Sequence of chain 1.A:
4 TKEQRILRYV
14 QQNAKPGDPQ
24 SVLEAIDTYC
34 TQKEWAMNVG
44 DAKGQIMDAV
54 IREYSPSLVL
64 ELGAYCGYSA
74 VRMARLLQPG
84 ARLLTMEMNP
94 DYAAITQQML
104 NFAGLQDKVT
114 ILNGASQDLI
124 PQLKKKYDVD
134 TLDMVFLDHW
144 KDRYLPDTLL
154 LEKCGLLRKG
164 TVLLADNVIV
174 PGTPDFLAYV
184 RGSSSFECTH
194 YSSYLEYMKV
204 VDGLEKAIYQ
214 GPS

The small molecule below binds the protein below.
Small molecule (SMILES): Cc1ccc(C(=O)c2cc(O)c(O)c([N+](=O)[O-])c2)cc1

Binding-site contacts:
Ligand atom O10 contacts residue MET40 of chain 1.A at 3.7 Å.
Ligand atom O8 contacts residue ASN170 of chain 1.A at 3.1 Å (h-bond).
Ligand atom O13 contacts residue TRP38 of chain 1.A at 3.7 Å.
Ligand atom C3 contacts residue ASN170 of chain 1.A at 3.4 Å.
Ligand atom O7 contacts residue ASP169 of chain 1.A at 3.3 Å (salt-bridge).
Ligand atom C12 contacts residue TRP38 of chain 1.A at 3.5 Å (hydrophobic).
Ligand atom O10 contacts residue HIS142 of chain 1.A at 3.7 Å.
Ligand atom O10 contacts residue ASP141 of chain 1.A at 3.8 Å.
Ligand atom O10 contacts residue LYS144 of chain 1.A at 3.2 Å (salt-bridge).
Ligand atom O7 contacts residue ASN170 of chain 1.A at 2.7 Å (h-bond).
Ligand atom C5 contacts residue PRO174 of chain 1.A at 3.8 Å (hydrophobic).
Ligand atom O8 contacts residue SFG1 of chain 1.C at 2.5 Å (h-bond).
Ligand atom C1 contacts residue MET40 of chain 1.A at 3.8 Å (hydrophobic).
Ligand atom O8 contacts residue ASP141 of chain 1.A at 2.7 Å (salt-bridge).
Ligand atom O7 contacts residue GLU199 of chain 1.A at 2.5 Å (salt-bridge).
Ligand atom O8 contacts residue LYS144 of chain 1.A at 2.8 Å (salt-bridge).
Ligand atom N9 contacts residue LYS144 of chain 1.A at 3.4 Å (salt-bridge).
Ligand atom O10 contacts residue TRP143 of chain 1.A at 3.3 Å.
Ligand atom C14 contacts residue TRP38 of chain 1.A at 3.7 Å (hydrophobic).
Ligand atom C2 contacts residue ASN170 of chain 1.A at 3.1 Å.
Ligand atom O11 contacts residue TRP143 of chain 1.A at 3.6 Å.
Ligand atom C2 contacts residue GLU199 of chain 1.A at 3.0 Å.
Ligand atom O8 contacts residue MG1 of chain 1.B at 2.2 Å.
Ligand atom C2 contacts residue MG1 of chain 1.B at 2.8 Å.
Ligand atom C1 contacts residue LYS144 of chain 1.A at 3.3 Å.
Ligand atom C4 contacts residue TRP38 of chain 1.A at 3.7 Å (hydrophobic).
Ligand atom C12 contacts residue PRO174 of chain 1.A at 3.6 Å (hydrophobic).
Ligand atom O7 contacts residue MG1 of chain 1.B at 2.0 Å.
Ligand atom C15 contacts residue TRP38 of chain 1.A at 3.3 Å (hydrophobic).
Ligand atom C1 contacts residue ASN170 of chain 1.A at 3.4 Å.
Ligand atom O13 contacts residue PRO174 of chain 1.A at 3.7 Å.
Ligand atom O11 contacts residue LYS144 of chain 1.A at 3.7 Å.
Ligand atom C4 contacts residue PRO174 of chain 1.A at 3.6 Å (hydrophobic).
Ligand atom C6 contacts residue SFG1 of chain 1.C at 3.8 Å.
Ligand atom N9 contacts residue SFG1 of chain 1.C at 3.6 Å (h-bond).
Ligand atom C1 contacts residue MG1 of chain 1.B at 2.9 Å.
Ligand atom O10 contacts residue SFG1 of chain 1.C at 2.6 Å (h-bond).
Ligand atom C1 contacts residue SFG1 of chain 1.C at 3.3 Å.
Ligand atom C3 contacts residue GLU199 of chain 1.A at 3.0 Å.
Ligand atom C6 contacts residue LYS144 of chain 1.A at 3.6 Å.